This small molecule binds to this protein.
Small molecule (SMILES): O=c1ccn([C@@H]2O[C@H](CO[P](=O)(O)O[P](=O)(O)O[C@H]3O[C@H](CO)[C@@H](O)[C@H](O)[C@H]3O)[C@@H](O)[C@H]2O)c(=O)[nH]1

Sequence of chain 1.D:
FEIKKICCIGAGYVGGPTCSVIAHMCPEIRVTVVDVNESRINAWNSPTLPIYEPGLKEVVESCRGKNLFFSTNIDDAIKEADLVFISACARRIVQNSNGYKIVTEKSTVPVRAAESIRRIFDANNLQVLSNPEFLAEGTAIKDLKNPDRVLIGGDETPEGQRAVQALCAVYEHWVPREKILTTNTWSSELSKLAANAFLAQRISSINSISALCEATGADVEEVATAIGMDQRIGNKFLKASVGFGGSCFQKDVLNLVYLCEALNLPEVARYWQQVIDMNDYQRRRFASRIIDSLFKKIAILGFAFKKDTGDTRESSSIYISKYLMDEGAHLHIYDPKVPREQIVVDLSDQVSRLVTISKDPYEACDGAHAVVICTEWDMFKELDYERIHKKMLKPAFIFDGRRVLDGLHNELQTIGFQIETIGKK

Sequence of chain 1.A:
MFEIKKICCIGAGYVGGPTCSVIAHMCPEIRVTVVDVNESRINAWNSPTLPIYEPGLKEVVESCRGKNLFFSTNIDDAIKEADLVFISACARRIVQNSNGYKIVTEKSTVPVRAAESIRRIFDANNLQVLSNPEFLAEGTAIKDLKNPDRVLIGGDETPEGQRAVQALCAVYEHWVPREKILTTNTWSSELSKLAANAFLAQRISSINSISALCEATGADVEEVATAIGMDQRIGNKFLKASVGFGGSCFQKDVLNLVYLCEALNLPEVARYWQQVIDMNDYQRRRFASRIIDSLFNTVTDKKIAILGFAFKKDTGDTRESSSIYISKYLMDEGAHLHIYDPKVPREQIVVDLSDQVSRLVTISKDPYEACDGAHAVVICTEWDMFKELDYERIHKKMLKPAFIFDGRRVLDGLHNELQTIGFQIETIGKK

Binding-site contacts:
Ligand atom O1A contacts residue LYS339 of chain 1.A at 2.7 Å (salt-bridge).
Ligand atom O3' contacts residue ARG260 of chain 1.D at 2.8 Å (salt-bridge).
Ligand atom O3' contacts residue PHE162 of chain 1.A at 2.9 Å (h-bond).
Ligand atom C5C contacts residue PHE277 of chain 1.A at 3.6 Å (hydrophobic).
Ligand atom O2A contacts residue PHE277 of chain 1.A at 3.5 Å.
Ligand atom O1B contacts residue PHE338 of chain 1.A at 3.5 Å.
Ligand atom O4' contacts residue LEU163 of chain 1.A at 2.6 Å (h-bond).
Ligand atom O2 contacts residue LYS267 of chain 1.A at 3.6 Å (salt-bridge).
Ligand atom O3C contacts residue PHE338 of chain 1.A at 2.7 Å (h-bond).
Ligand atom C3' contacts residue LEU163 of chain 1.A at 3.4 Å (hydrophobic).
Ligand atom O4C contacts residue ILE231 of chain 1.A at 3.3 Å.
Ligand atom O2C contacts residue PHE338 of chain 1.A at 3.6 Å (h-bond).
Ligand atom O6' contacts residue ASN224 of chain 1.A at 3.1 Å (h-bond).
Ligand atom C4' contacts residue LEU163 of chain 1.A at 3.3 Å (hydrophobic).
Ligand atom C6' contacts residue CYS276 of chain 1.A at 3.5 Å (hydrophobic).
Ligand atom O6' contacts residue CYS276 of chain 1.A at 3.4 Å (h-bond).
Ligand atom O2C contacts residue ARG442 of chain 1.A at 2.7 Å (salt-bridge).
Ligand atom O4' contacts residue PHE162 of chain 1.A at 3.0 Å.
Ligand atom O3B contacts residue ALA164 of chain 1.A at 3.4 Å.
Ligand atom O2B contacts residue ALA164 of chain 1.A at 3.5 Å.
Ligand atom O4 contacts residue LEU266 of chain 1.A at 3.5 Å (h-bond).
Ligand atom C5' contacts residue LEU163 of chain 1.A at 3.4 Å (hydrophobic).
Ligand atom O2A contacts residue PHE265 of chain 1.A at 3.4 Å.
Ligand atom O2B contacts residue GLU165 of chain 1.A at 2.7 Å (salt-bridge).
Ligand atom O6' contacts residue GLU161 of chain 1.A at 3.5 Å (salt-bridge).
Ligand atom O4' contacts residue GLU161 of chain 1.A at 3.4 Å (salt-bridge).
Ligand atom O4 contacts residue LYS267 of chain 1.A at 3.2 Å (salt-bridge).
Ligand atom O3A contacts residue LYS339 of chain 1.A at 3.4 Å.
Ligand atom C6' contacts residue GLU161 of chain 1.A at 3.5 Å.
Ligand atom O4' contacts residue LYS220 of chain 1.A at 3.0 Å (salt-bridge).
Ligand atom O2' contacts residue ARG260 of chain 1.D at 2.7 Å (salt-bridge).
Ligand atom C4' contacts residue LYS220 of chain 1.A at 3.2 Å.
Ligand atom C3' contacts residue PHE162 of chain 1.A at 3.5 Å (hydrophobic).
Ligand atom C3C contacts residue PHE338 of chain 1.A at 3.6 Å (hydrophobic).
Ligand atom O4 contacts residue PHE265 of chain 1.A at 3.1 Å.
Ligand atom O3C contacts residue GLY273 of chain 1.A at 3.1 Å (h-bond).
Ligand atom O4C contacts residue PHE272 of chain 1.A at 3.3 Å.
Ligand atom O2 contacts residue SER269 of chain 1.A at 3.0 Å (h-bond).
Ligand atom N3 contacts residue LYS267 of chain 1.A at 3.0 Å (salt-bridge).
Ligand atom O6' contacts residue LYS220 of chain 1.A at 3.3 Å (salt-bridge).